This protein binds this small molecule.
Small molecule (SMILES): CC(=O)C(=O)O

Binding-site contacts:
Ligand atom C contacts residue ASP175 of chain 1.B at 4.0 Å.
Ligand atom CB contacts residue TRP19 of chain 1.B at 3.9 Å (hydrophobic).
Ligand atom O3 contacts residue ASP175 of chain 1.B at 4.1 Å.
Ligand atom CB contacts residue LEU212 of chain 1.B at 3.9 Å (hydrophobic).
Ligand atom CA contacts residue GLU149 of chain 1.B at 3.6 Å.
Ligand atom CA contacts residue GLN147 of chain 1.B at 3.5 Å.
Ligand atom CA contacts residue PHE170 of chain 1.B at 4.3 Å (hydrophobic).
Ligand atom OXT contacts residue ASP175 of chain 1.B at 4.0 Å.
Ligand atom CB contacts residue GLN147 of chain 1.B at 4.0 Å.
Ligand atom CB contacts residue PHE170 of chain 1.B at 3.5 Å (hydrophobic).
Ligand atom O contacts residue GLY172 of chain 1.B at 3.8 Å.
Ligand atom OXT contacts residue CO1 of chain 1.J at 4.0 Å.
Ligand atom C contacts residue CO1 of chain 1.J at 2.7 Å.
Ligand atom O contacts residue GLU149 of chain 1.B at 2.9 Å (salt-bridge).
Ligand atom CA contacts residue CO1 of chain 1.J at 2.7 Å.
Ligand atom O contacts residue PRO173 of chain 1.B at 4.4 Å.
Ligand atom C contacts residue GLU149 of chain 1.B at 3.5 Å.
Ligand atom OXT contacts residue GLY172 of chain 1.B at 3.3 Å.
Ligand atom OXT contacts residue ALA174 of chain 1.B at 2.9 Å (h-bond).
Ligand atom O3 contacts residue GLY172 of chain 1.B at 4.4 Å.
Ligand atom CB contacts residue CO1 of chain 1.J at 4.2 Å.
Ligand atom O3 contacts residue CO1 of chain 1.J at 2.1 Å.
Ligand atom OXT contacts residue PRO173 of chain 1.B at 3.2 Å (h-bond).
Ligand atom O3 contacts residue GLU44 of chain 1.B at 4.4 Å.
Ligand atom C contacts residue GLY172 of chain 1.B at 3.4 Å.
Ligand atom O3 contacts residue GLU149 of chain 1.B at 3.0 Å (salt-bridge).
Ligand atom O3 contacts residue GLN147 of chain 1.B at 2.7 Å (h-bond).
Ligand atom C contacts residue PRO173 of chain 1.B at 4.0 Å (hydrophobic).
Ligand atom CB contacts residue GLY172 of chain 1.B at 4.1 Å.
Ligand atom O contacts residue CO1 of chain 1.J at 2.0 Å.
Ligand atom O contacts residue ALA174 of chain 1.B at 3.7 Å.
Ligand atom O contacts residue ASP175 of chain 1.B at 2.9 Å (salt-bridge).
Ligand atom CA contacts residue GLY172 of chain 1.B at 3.8 Å.
Ligand atom C contacts residue ALA174 of chain 1.B at 3.8 Å (hydrophobic).
Ligand atom O contacts residue VAL118 of chain 1.C at 4.0 Å.

Sequence of chain 1.B:
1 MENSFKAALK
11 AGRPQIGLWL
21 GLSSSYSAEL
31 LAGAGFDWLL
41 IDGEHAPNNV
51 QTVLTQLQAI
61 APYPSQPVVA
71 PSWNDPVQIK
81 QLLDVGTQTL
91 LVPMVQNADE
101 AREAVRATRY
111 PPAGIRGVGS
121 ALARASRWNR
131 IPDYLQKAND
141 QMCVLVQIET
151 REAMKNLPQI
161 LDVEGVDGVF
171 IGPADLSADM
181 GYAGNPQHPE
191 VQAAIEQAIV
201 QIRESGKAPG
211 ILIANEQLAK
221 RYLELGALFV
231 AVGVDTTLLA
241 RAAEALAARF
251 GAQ

Sequence of chain 1.C:
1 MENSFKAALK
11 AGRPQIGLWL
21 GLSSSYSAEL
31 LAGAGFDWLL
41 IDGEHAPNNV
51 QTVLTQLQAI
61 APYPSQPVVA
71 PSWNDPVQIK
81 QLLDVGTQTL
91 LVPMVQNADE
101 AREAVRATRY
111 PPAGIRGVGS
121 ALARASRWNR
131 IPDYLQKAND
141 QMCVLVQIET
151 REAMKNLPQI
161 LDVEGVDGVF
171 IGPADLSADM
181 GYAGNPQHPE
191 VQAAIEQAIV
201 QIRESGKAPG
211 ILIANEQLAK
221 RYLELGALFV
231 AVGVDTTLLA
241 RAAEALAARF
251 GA